Sequence of chain 1.B:
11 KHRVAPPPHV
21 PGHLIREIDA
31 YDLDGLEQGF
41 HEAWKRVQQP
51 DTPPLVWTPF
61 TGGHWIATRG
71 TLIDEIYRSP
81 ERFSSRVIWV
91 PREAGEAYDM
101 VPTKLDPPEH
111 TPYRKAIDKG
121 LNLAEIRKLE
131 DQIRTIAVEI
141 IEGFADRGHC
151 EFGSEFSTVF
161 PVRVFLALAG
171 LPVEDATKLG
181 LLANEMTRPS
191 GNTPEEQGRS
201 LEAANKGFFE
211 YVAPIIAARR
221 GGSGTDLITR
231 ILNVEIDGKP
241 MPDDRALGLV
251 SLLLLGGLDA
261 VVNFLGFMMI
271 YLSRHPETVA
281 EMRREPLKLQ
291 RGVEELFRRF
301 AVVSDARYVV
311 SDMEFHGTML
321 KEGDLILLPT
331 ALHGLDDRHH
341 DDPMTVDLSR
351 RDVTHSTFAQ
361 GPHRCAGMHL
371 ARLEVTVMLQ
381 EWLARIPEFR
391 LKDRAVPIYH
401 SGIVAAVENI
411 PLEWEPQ

Binding-site contacts:
Ligand atom O contacts residue LEU252 of chain 1.B at 3.9 Å.
Ligand atom C6 contacts residue LEU255 of chain 1.B at 4.2 Å (hydrophobic).
Ligand atom C5 contacts residue HEM1 of chain 1.G at 3.8 Å.
Ligand atom C9 contacts residue VAL303 of chain 1.B at 4.0 Å (hydrophobic).
Ligand atom C2 contacts residue LEU252 of chain 1.B at 4.0 Å (hydrophobic).
Ligand atom C2 contacts residue LEU255 of chain 1.B at 4.4 Å (hydrophobic).
Ligand atom O contacts residue TRP89 of chain 1.B at 3.4 Å.
Ligand atom C1 contacts residue LEU255 of chain 1.B at 4.5 Å (hydrophobic).
Ligand atom C10 contacts residue TRP89 of chain 1.B at 4.0 Å (hydrophobic).
Ligand atom C2 contacts residue TRP89 of chain 1.B at 4.2 Å (hydrophobic).
Ligand atom C3 contacts residue LEU252 of chain 1.B at 4.0 Å (hydrophobic).
Ligand atom C8 contacts residue VAL303 of chain 1.B at 3.8 Å (hydrophobic).
Ligand atom C3 contacts residue TYR98 of chain 1.B at 3.9 Å (hydrophobic).
Ligand atom C3 contacts residue THR103 of chain 1.B at 3.7 Å.
Ligand atom C8 contacts residue VAL404 of chain 1.B at 4.3 Å (hydrophobic).
Ligand atom C10 contacts residue LEU255 of chain 1.B at 3.9 Å (hydrophobic).
Ligand atom C6 contacts residue LEU252 of chain 1.B at 4.2 Å (hydrophobic).
Ligand atom C2 contacts residue TYR98 of chain 1.B at 3.7 Å (hydrophobic).
Ligand atom C3 contacts residue HEM1 of chain 1.G at 4.1 Å.
Ligand atom C10 contacts residue VAL404 of chain 1.B at 4.0 Å (hydrophobic).
Ligand atom O contacts residue TYR98 of chain 1.B at 2.8 Å (h-bond).
Ligand atom C6 contacts residue GLY256 of chain 1.B at 3.6 Å.
Ligand atom C4 contacts residue HEM1 of chain 1.G at 3.7 Å.
Ligand atom C5 contacts residue LEU252 of chain 1.B at 4.2 Å (hydrophobic).
Ligand atom C9 contacts residue ASP305 of chain 1.B at 3.8 Å.
Ligand atom C10 contacts residue THR187 of chain 1.B at 3.8 Å.
Ligand atom O contacts residue LEU255 of chain 1.B at 3.7 Å.
Ligand atom C8 contacts residue HEM1 of chain 1.G at 4.0 Å.
Ligand atom C9 contacts residue HEM1 of chain 1.G at 4.3 Å.
Ligand atom C5 contacts residue GLY256 of chain 1.B at 4.0 Å.

This small molecule binds to this protein.
Small molecule (SMILES): CC1(C)[C@@H]2CC[C@@]1(C)C(=O)C2